Sequence of chain 30.C:
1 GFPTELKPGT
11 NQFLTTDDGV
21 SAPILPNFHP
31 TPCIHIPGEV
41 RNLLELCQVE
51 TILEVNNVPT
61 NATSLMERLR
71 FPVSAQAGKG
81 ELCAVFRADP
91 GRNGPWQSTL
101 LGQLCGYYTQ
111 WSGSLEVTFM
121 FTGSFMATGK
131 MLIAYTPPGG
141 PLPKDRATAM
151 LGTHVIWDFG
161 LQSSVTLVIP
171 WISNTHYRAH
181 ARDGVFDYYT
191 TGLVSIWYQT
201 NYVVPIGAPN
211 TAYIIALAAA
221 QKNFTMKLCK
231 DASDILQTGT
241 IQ

The small molecule below binds the protein below.
Small molecule (SMILES): CCO/N=C/c1ccc(OCCCCCN2CCN(c3ccncc3)C2=O)cc1

Binding-site contacts:
Ligand atom OAW contacts residue ILE111 of chain 30.A at 3.9 Å.
Ligand atom CAG contacts residue ASN228 of chain 30.A at 3.2 Å.
Ligand atom CAF contacts residue ASP112 of chain 30.A at 3.6 Å.
Ligand atom CAL contacts residue PRO177 of chain 30.A at 3.7 Å (hydrophobic).
Ligand atom OAB contacts residue TRP203 of chain 30.A at 3.8 Å.
Ligand atom CAJ contacts residue PHE155 of chain 30.A at 3.8 Å (hydrophobic).
Ligand atom CAF contacts residue TRP203 of chain 30.A at 3.8 Å (hydrophobic).
Ligand atom CAG contacts residue TRP203 of chain 30.A at 3.6 Å (hydrophobic).
Ligand atom CAE contacts residue GLN202 of chain 30.A at 3.4 Å.
Ligand atom CAA contacts residue SER178 of chain 30.A at 3.5 Å.
Ligand atom CAD contacts residue ASP112 of chain 30.A at 3.7 Å.
Ligand atom CBA contacts residue TRP203 of chain 30.A at 3.3 Å (hydrophobic).
Ligand atom NAT contacts residue PHE155 of chain 30.A at 3.9 Å.
Ligand atom CAP contacts residue PHE135 of chain 30.A at 3.6 Å (hydrophobic).
Ligand atom CAL contacts residue PHE155 of chain 30.A at 3.7 Å (hydrophobic).
Ligand atom CBA contacts residue ASN228 of chain 30.A at 3.8 Å.
Ligand atom CAI contacts residue PHE135 of chain 30.A at 3.7 Å (hydrophobic).
Ligand atom NBB contacts residue TRP203 of chain 30.A at 3.9 Å.
Ligand atom CAC contacts residue PHE233 of chain 30.A at 3.9 Å (hydrophobic).
Ligand atom OAW contacts residue MET195 of chain 30.A at 3.3 Å.
Ligand atom CAH contacts residue PHE155 of chain 30.A at 3.7 Å (hydrophobic).
Ligand atom CAP contacts residue ILE111 of chain 30.A at 3.6 Å (hydrophobic).
Ligand atom NBC contacts residue TRP203 of chain 30.A at 3.2 Å.
Ligand atom CAS contacts residue TYR201 of chain 30.A at 3.7 Å (hydrophobic).
Ligand atom CAX contacts residue TRP203 of chain 30.A at 3.5 Å (hydrophobic).
Ligand atom CAD contacts residue THR114 of chain 30.A at 3.6 Å.
Ligand atom CAK contacts residue PHE135 of chain 30.A at 3.6 Å (hydrophobic).
Ligand atom CAS contacts residue TRP203 of chain 30.A at 3.5 Å (hydrophobic).
Ligand atom OAB contacts residue ILE113 of chain 30.A at 3.2 Å (h-bond).
Ligand atom CAN contacts residue ILE111 of chain 30.A at 3.8 Å (hydrophobic).
Ligand atom CAA contacts residue TYR153 of chain 30.A at 3.7 Å (hydrophobic).
Ligand atom CAS contacts residue ASN228 of chain 30.A at 3.7 Å.
Ligand atom CAG contacts residue GLN202 of chain 30.A at 3.5 Å.
Ligand atom CAA contacts residue VAL179 of chain 30.A at 3.3 Å (hydrophobic).
Ligand atom CAI contacts residue VAL192 of chain 30.A at 3.9 Å (hydrophobic).
Ligand atom OAB contacts residue ASP112 of chain 30.A at 3.6 Å.
Ligand atom CAR contacts residue TYR201 of chain 30.A at 3.5 Å (hydrophobic).
Ligand atom CAE contacts residue ASN228 of chain 30.A at 3.4 Å.
Ligand atom CAC contacts residue PHE137 of chain 30.A at 3.8 Å (hydrophobic).
Ligand atom CAA contacts residue PRO177 of chain 30.A at 3.3 Å (hydrophobic).

Sequence of chain 30.A:
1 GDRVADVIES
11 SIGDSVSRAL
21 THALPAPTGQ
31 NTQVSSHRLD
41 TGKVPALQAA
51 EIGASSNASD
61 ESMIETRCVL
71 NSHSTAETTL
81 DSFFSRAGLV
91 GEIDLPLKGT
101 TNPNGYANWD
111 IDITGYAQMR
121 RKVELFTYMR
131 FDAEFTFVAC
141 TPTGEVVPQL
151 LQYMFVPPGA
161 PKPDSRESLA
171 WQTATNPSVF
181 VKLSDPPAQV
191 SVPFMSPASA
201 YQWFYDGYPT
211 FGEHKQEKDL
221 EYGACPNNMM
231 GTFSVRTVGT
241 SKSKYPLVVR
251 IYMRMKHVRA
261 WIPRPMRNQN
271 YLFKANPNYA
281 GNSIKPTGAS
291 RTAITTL

Sequence of chain 26.C:
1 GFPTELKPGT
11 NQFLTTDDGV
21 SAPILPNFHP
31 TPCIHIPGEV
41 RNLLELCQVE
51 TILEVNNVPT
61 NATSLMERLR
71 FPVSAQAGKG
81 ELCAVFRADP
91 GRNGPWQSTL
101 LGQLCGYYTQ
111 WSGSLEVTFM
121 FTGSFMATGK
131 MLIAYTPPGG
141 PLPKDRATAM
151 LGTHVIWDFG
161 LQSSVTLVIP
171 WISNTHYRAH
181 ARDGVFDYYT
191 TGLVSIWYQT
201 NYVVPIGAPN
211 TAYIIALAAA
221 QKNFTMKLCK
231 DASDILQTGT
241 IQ